Binding-site contacts:
Ligand atom C8 contacts residue LEU460 of chain 1.A at 3.8 Å (hydrophobic).
Ligand atom C7 contacts residue LEU460 of chain 1.A at 4.0 Å (hydrophobic).
Ligand atom C6 contacts residue ASN170 of chain 1.A at 3.5 Å.
Ligand atom C1 contacts residue ASN170 of chain 1.A at 3.8 Å.
Ligand atom C5 contacts residue ASN169 of chain 1.A at 3.6 Å.
Ligand atom N2 contacts residue ASN169 of chain 1.A at 2.9 Å (h-bond).
Ligand atom C4 contacts residue ASN169 of chain 1.A at 4.2 Å.
Ligand atom C1 contacts residue ASN169 of chain 1.A at 1.4 Å.
Ligand atom C5 contacts residue ASN170 of chain 1.A at 3.8 Å.
Ligand atom O7 contacts residue ASN169 of chain 1.A at 3.3 Å (h-bond).
Ligand atom O5 contacts residue ASN169 of chain 1.A at 2.3 Å (h-bond).
Ligand atom N2 contacts residue LEU460 of chain 1.A at 4.0 Å.
Ligand atom C2 contacts residue ASN169 of chain 1.A at 2.4 Å.
Ligand atom C7 contacts residue ASN169 of chain 1.A at 3.4 Å.
Ligand atom O5 contacts residue ASN170 of chain 1.A at 2.8 Å (h-bond).
Ligand atom O6 contacts residue ASN170 of chain 1.A at 3.3 Å (h-bond).
Ligand atom C3 contacts residue ASN169 of chain 1.A at 3.8 Å.

Sequence of chain 1.A:
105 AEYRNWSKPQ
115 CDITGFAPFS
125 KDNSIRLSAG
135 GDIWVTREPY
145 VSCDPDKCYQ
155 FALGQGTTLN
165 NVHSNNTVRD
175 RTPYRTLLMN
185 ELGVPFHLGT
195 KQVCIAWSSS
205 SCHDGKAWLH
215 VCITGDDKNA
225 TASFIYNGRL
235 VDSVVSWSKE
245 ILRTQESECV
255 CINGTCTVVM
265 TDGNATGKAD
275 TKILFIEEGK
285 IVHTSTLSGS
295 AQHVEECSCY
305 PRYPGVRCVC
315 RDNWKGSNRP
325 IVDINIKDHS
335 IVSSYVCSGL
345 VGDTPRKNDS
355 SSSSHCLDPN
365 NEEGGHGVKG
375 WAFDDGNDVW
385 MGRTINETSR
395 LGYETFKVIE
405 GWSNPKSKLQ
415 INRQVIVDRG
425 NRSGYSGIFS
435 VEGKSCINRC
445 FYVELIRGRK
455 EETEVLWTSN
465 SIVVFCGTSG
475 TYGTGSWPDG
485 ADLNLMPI

This protein binds this small molecule.
Small molecule (SMILES): CC(=O)N[C@H]1[C@H](O[C@H]2[C@H](O)[C@@H](NC(C)=O)CO[C@@H]2CO)O[C@H](CO)[C@@H](O)[C@@H]1O